Sequence of chain 1.A:
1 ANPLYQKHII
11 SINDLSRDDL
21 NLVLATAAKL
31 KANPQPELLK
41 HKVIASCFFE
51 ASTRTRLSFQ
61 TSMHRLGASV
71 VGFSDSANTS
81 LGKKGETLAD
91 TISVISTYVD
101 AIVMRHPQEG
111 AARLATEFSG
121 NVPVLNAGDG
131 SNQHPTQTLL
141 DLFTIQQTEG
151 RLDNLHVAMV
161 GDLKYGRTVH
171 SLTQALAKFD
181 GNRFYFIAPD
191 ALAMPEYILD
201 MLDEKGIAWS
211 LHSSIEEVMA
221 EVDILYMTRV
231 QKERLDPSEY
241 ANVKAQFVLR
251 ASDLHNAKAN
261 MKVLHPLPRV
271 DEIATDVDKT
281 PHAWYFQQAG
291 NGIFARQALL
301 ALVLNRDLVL

The small molecule below binds the protein below.
Small molecule (SMILES): NC(=O)CP(=O)(O)O

Binding-site contacts:
Ligand atom O3P contacts residue SER52 of chain 1.A at 2.7 Å (h-bond).
Ligand atom P contacts residue SER80 of chain 2.A at 3.5 Å.
Ligand atom O3P contacts residue ARG105 of chain 1.A at 2.5 Å (salt-bridge).
Ligand atom O3P contacts residue ARG54 of chain 1.A at 3.7 Å.
Ligand atom N1 contacts residue GLC2 of chain 1.E at 3.5 Å.
Ligand atom C1 contacts residue THR55 of chain 1.A at 3.4 Å.
Ligand atom C1P contacts residue LEU267 of chain 1.A at 3.4 Å (hydrophobic).
Ligand atom P contacts residue THR55 of chain 1.A at 4.1 Å.
Ligand atom O1P contacts residue SER80 of chain 2.A at 3.2 Å (h-bond).
Ligand atom O1P contacts residue GLC2 of chain 1.E at 4.0 Å.
Ligand atom C1P contacts residue GLC2 of chain 1.E at 3.8 Å.
Ligand atom O3P contacts residue THR53 of chain 1.A at 3.5 Å (h-bond).
Ligand atom N1 contacts residue LEU267 of chain 1.A at 3.8 Å.
Ligand atom O3P contacts residue THR55 of chain 1.A at 2.9 Å (h-bond).
Ligand atom C1 contacts residue GLN137 of chain 1.A at 3.7 Å.
Ligand atom O1 contacts residue GLC2 of chain 1.E at 3.5 Å (h-bond).
Ligand atom N1 contacts residue GLN137 of chain 1.A at 2.7 Å (h-bond).
Ligand atom O1P contacts residue LYS84 of chain 2.A at 3.4 Å.
Ligand atom O1 contacts residue GLN137 of chain 1.A at 4.0 Å.
Ligand atom O1P contacts residue SER52 of chain 1.A at 4.2 Å.
Ligand atom C1 contacts residue ARG105 of chain 1.A at 4.0 Å.
Ligand atom P contacts residue ARG54 of chain 1.A at 3.9 Å.
Ligand atom O1 contacts residue HIS134 of chain 1.A at 3.0 Å (h-bond).
Ligand atom O1P contacts residue ALA51 of chain 1.A at 4.2 Å.
Ligand atom C1 contacts residue HIS134 of chain 1.A at 3.7 Å.
Ligand atom O2P contacts residue ARG54 of chain 1.A at 2.9 Å (salt-bridge).
Ligand atom P contacts residue SER52 of chain 1.A at 4.0 Å.
Ligand atom C1P contacts residue ARG54 of chain 1.A at 3.4 Å.
Ligand atom O2P contacts residue THR53 of chain 1.A at 3.2 Å (h-bond).
Ligand atom P contacts residue ARG105 of chain 1.A at 3.5 Å.
Ligand atom N1 contacts residue PRO266 of chain 1.A at 3.6 Å.
Ligand atom C1 contacts residue LEU267 of chain 1.A at 4.0 Å (hydrophobic).
Ligand atom O1 contacts residue THR55 of chain 1.A at 2.7 Å (h-bond).
Ligand atom P contacts residue THR53 of chain 1.A at 3.9 Å.
Ligand atom O1P contacts residue ARG105 of chain 1.A at 3.4 Å (salt-bridge).
Ligand atom O1 contacts residue ARG105 of chain 1.A at 3.1 Å (salt-bridge).
Ligand atom C1 contacts residue GLC2 of chain 1.E at 3.5 Å.
Ligand atom O2P contacts residue SER80 of chain 2.A at 2.8 Å (h-bond).
Ligand atom N1 contacts residue HIS134 of chain 1.A at 3.6 Å (h-bond).
Ligand atom C1P contacts residue THR55 of chain 1.A at 4.0 Å.

Sequence of chain 2.A:
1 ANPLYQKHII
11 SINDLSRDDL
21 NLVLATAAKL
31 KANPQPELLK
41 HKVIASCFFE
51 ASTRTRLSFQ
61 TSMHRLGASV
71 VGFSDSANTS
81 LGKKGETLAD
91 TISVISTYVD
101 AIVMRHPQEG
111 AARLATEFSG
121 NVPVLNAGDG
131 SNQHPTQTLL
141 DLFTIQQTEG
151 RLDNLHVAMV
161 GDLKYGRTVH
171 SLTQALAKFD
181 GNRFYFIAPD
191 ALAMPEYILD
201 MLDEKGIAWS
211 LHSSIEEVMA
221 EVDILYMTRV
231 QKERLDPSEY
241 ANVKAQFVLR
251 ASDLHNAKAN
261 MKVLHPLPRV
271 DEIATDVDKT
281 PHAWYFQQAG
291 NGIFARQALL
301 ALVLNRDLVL